Sequence of chain 1.A:
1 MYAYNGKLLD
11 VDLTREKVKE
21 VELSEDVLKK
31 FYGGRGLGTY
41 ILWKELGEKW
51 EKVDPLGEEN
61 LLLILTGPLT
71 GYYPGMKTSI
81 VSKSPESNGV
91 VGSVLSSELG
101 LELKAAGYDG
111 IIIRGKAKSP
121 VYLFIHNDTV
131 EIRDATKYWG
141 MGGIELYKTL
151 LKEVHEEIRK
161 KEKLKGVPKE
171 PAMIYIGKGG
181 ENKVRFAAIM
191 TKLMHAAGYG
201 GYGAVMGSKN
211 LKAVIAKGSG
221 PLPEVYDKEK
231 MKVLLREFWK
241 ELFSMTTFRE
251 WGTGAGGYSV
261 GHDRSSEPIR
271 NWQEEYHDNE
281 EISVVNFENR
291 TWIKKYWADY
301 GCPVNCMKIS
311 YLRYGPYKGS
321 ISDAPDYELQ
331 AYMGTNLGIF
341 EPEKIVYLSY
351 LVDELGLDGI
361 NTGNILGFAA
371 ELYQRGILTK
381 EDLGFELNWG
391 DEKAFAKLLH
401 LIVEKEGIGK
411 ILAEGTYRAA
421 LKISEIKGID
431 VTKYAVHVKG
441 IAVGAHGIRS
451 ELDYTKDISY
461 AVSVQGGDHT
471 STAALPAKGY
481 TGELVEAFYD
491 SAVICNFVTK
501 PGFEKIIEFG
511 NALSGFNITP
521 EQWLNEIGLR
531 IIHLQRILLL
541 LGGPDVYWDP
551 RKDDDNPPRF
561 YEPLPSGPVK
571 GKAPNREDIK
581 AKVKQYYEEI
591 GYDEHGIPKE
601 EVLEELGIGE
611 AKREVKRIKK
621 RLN

The protein below binds the small molecule below.
Small molecule (SMILES): CCC[C@H](O)S(=O)(=O)O

Binding-site contacts:
Ligand atom O09 contacts residue PTE1 of chain 1.F at 4.4 Å.
Ligand atom O06 contacts residue HIS446 of chain 1.A at 3.0 Å (h-bond).
Ligand atom O07 contacts residue GLU328 of chain 1.A at 4.0 Å.
Ligand atom C08 contacts residue THR253 of chain 1.A at 4.4 Å.
Ligand atom C02 contacts residue HIS446 of chain 1.A at 4.2 Å.
Ligand atom C02 contacts residue THR253 of chain 1.A at 3.9 Å.
Ligand atom C03 contacts residue THR253 of chain 1.A at 4.5 Å.
Ligand atom O07 contacts residue TYR327 of chain 1.A at 3.9 Å.
Ligand atom O07 contacts residue PTE1 of chain 1.F at 2.4 Å.
Ligand atom C01 contacts residue THR253 of chain 1.A at 4.2 Å.
Ligand atom O05 contacts residue HIS469 of chain 1.A at 2.8 Å (h-bond).
Ligand atom C02 contacts residue TYR327 of chain 1.A at 4.0 Å (hydrophobic).
Ligand atom S04 contacts residue TYR327 of chain 1.A at 4.1 Å.
Ligand atom S04 contacts residue GLU328 of chain 1.A at 4.0 Å.
Ligand atom O07 contacts residue THR253 of chain 1.A at 3.5 Å.
Ligand atom S04 contacts residue HIS446 of chain 1.A at 4.2 Å.
Ligand atom S04 contacts residue HIS469 of chain 1.A at 4.0 Å.
Ligand atom O05 contacts residue PTE1 of chain 1.F at 2.3 Å.
Ligand atom O09 contacts residue HIS446 of chain 1.A at 3.5 Å (h-bond).
Ligand atom S04 contacts residue PTE1 of chain 1.F at 2.8 Å.
Ligand atom O09 contacts residue HIS469 of chain 1.A at 4.5 Å.
Ligand atom C08 contacts residue GLY256 of chain 1.A at 4.3 Å.
Ligand atom O05 contacts residue GLU328 of chain 1.A at 4.0 Å.
Ligand atom O06 contacts residue TYR327 of chain 1.A at 3.2 Å.
Ligand atom O06 contacts residue PTE1 of chain 1.F at 3.8 Å.
Ligand atom O06 contacts residue HIS469 of chain 1.A at 3.4 Å (h-bond).
Ligand atom C01 contacts residue PTE1 of chain 1.F at 4.1 Å.
Ligand atom O06 contacts residue GLU328 of chain 1.A at 2.5 Å (salt-bridge).
Ligand atom C01 contacts residue HIS446 of chain 1.A at 4.2 Å.